The protein below binds the small molecule below.
Small molecule (SMILES): CC(=O)N[C@@H]1[C@@H](O)[C@H](O)[C@@H](CO)O[C@H]1O

Sequence of chain 3.A:
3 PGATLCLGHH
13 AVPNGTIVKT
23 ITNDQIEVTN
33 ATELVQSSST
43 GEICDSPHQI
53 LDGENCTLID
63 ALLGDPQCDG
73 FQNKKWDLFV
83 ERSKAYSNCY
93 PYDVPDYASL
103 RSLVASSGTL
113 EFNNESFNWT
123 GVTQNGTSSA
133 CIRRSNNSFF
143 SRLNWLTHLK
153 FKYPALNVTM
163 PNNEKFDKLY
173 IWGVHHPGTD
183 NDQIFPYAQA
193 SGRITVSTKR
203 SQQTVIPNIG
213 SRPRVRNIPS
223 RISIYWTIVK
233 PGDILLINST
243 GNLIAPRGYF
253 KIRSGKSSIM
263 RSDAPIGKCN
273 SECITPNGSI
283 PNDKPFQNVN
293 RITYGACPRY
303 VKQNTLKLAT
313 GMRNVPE

Binding-site contacts:
Ligand atom O7 contacts residue ASN16 of chain 3.A at 3.2 Å (h-bond).
Ligand atom C8 contacts residue ASN16 of chain 3.A at 3.4 Å.
Ligand atom C5 contacts residue ASN16 of chain 3.A at 3.7 Å.
Ligand atom N2 contacts residue ASN16 of chain 3.A at 3.0 Å (h-bond).
Ligand atom C2 contacts residue ASN16 of chain 3.A at 2.5 Å.
Ligand atom C4 contacts residue ASN16 of chain 3.A at 4.3 Å.
Ligand atom C8 contacts residue ASN32 of chain 3.A at 4.1 Å.
Ligand atom C8 contacts residue THR31 of chain 3.A at 3.8 Å.
Ligand atom C7 contacts residue ASN16 of chain 3.A at 3.3 Å.
Ligand atom C8 contacts residue GLY17 of chain 3.A at 4.3 Å.
Ligand atom O5 contacts residue ASN16 of chain 3.A at 2.4 Å (h-bond).
Ligand atom C1 contacts residue ASN16 of chain 3.A at 1.5 Å.
Ligand atom C3 contacts residue ASN16 of chain 3.A at 3.9 Å.
Ligand atom C8 contacts residue THR18 of chain 3.A at 3.3 Å.